Sequence of chain 1.A:
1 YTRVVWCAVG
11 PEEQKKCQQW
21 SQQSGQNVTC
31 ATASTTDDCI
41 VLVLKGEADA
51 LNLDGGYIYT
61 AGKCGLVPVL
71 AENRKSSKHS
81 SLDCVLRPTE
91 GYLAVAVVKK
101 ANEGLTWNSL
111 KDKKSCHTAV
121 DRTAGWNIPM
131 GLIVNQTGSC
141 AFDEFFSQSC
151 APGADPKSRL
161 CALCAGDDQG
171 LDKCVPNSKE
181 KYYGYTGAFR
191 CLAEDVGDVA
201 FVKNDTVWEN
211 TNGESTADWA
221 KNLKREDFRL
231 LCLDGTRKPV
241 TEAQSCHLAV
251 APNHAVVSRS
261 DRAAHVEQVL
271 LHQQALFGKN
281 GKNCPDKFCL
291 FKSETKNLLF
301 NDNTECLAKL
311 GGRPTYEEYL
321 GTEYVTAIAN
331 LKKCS

Binding-site contacts:
Ligand atom C1 contacts residue TRP208 of chain 1.A at 4.0 Å (hydrophobic).
Ligand atom C3 contacts residue ASN204 of chain 1.A at 3.8 Å.
Ligand atom O7 contacts residue GLN244 of chain 1.A at 4.3 Å.
Ligand atom C5 contacts residue ASP205 of chain 1.A at 4.5 Å.
Ligand atom O5 contacts residue ASN204 of chain 1.A at 2.5 Å (h-bond).
Ligand atom C6 contacts residue LYS75 of chain 1.A at 4.0 Å.
Ligand atom O7 contacts residue ASN204 of chain 1.A at 3.6 Å.
Ligand atom O5 contacts residue TRP208 of chain 1.A at 4.0 Å.
Ligand atom C7 contacts residue ASN204 of chain 1.A at 3.4 Å.
Ligand atom O5 contacts residue ASP205 of chain 1.A at 3.6 Å.
Ligand atom C6 contacts residue LYS75 of chain 1.A at 4.3 Å.
Ligand atom C4 contacts residue ASN204 of chain 1.A at 4.3 Å.
Ligand atom O6 contacts residue ASN303 of chain 1.A at 4.4 Å.
Ligand atom O7 contacts residue LEU93 of chain 1.A at 3.6 Å.
Ligand atom C5 contacts residue ASN204 of chain 1.A at 3.7 Å.
Ligand atom O6 contacts residue ASP205 of chain 1.A at 3.1 Å (salt-bridge).
Ligand atom C5 contacts residue TRP208 of chain 1.A at 4.0 Å (hydrophobic).
Ligand atom O7 contacts residue TRP208 of chain 1.A at 3.3 Å.
Ligand atom O6 contacts residue LYS75 of chain 1.A at 2.7 Å.
Ligand atom O6 contacts residue SER77 of chain 1.A at 4.4 Å.
Ligand atom C8 contacts residue ALA243 of chain 1.A at 3.9 Å (hydrophobic).
Ligand atom C6 contacts residue ASP205 of chain 1.A at 4.2 Å.
Ligand atom C2 contacts residue ASN204 of chain 1.A at 2.6 Å.
Ligand atom C7 contacts residue TRP208 of chain 1.A at 3.9 Å (hydrophobic).
Ligand atom C8 contacts residue TRP208 of chain 1.A at 3.9 Å (hydrophobic).
Ligand atom C6 contacts residue GLU209 of chain 1.A at 4.4 Å.
Ligand atom C7 contacts residue LEU93 of chain 1.A at 3.9 Å (hydrophobic).
Ligand atom C8 contacts residue GLN244 of chain 1.A at 3.7 Å.
Ligand atom C1 contacts residue ASN204 of chain 1.A at 1.5 Å.
Ligand atom O6 contacts residue GLU209 of chain 1.A at 4.0 Å.
Ligand atom C6 contacts residue TRP208 of chain 1.A at 4.2 Å (hydrophobic).
Ligand atom C1 contacts residue ASP205 of chain 1.A at 4.2 Å.
Ligand atom C8 contacts residue LEU93 of chain 1.A at 3.7 Å (hydrophobic).
Ligand atom N2 contacts residue ASN204 of chain 1.A at 3.0 Å (h-bond).

This protein binds this small molecule.
Small molecule (SMILES): CC(=O)N[C@H]1[C@@H](O[C@H]2[C@H](O)[C@@H](NC(C)=O)CO[C@@H]2CO)O[C@H](CO)[C@@H](O[C@@H]2O[C@H](CO)[C@@H](O[C@H]3O[C@H](CO)[C@@H](O[C@H]4O[C@H](CO)[C@@H](O)[C@H](O)[C@@H]4O)[C@H](O[C@@H]4O[C@H](CO)[C@@H](O)[C@H](O)[C@@H]4O)[C@@H]3O)[C@H](O)[C@@H]2O)[C@@H]1O